Binding-site contacts:
Ligand atom C2 contacts residue U2 of chain 32.C at 3.2 Å.
Ligand atom N1 contacts residue U1 of chain 32.C at 2.8 Å (h-bond).
Ligand atom C2 contacts residue U1 of chain 32.C at 3.5 Å.
Ligand atom N1 contacts residue U2 of chain 32.C at 3.5 Å (h-bond).
Ligand atom N1 contacts residue U3 of chain 32.C at 2.7 Å (h-bond).
Ligand atom N6 contacts residue U2 of chain 32.C at 4.2 Å.
Ligand atom C4 contacts residue U2 of chain 32.C at 4.3 Å.
Ligand atom N3 contacts residue U2 of chain 32.C at 3.7 Å.
Ligand atom C6 contacts residue U1 of chain 32.C at 3.6 Å.
Ligand atom N6 contacts residue U1 of chain 32.C at 2.8 Å (h-bond).
Ligand atom C6 contacts residue U3 of chain 32.C at 3.3 Å.
Ligand atom N3 contacts residue U3 of chain 32.C at 4.2 Å.
Ligand atom C2 contacts residue U3 of chain 32.C at 3.0 Å.
Ligand atom C6 contacts residue U2 of chain 32.C at 4.1 Å.
Ligand atom N6 contacts residue U3 of chain 32.C at 3.0 Å (h-bond).

A protein and the small-molecule ligand that binds it are described below.
Small molecule (SMILES): Nc1ncnc2c1ncn2[C@@H]1O[C@H](CO[P](=O)(O)O[C@H]2[C@@H](O)[C@H](n3cnc4c(N)ncnc43)O[C@@H]2CO[P](=O)(O)O[C@H]2[C@@H](O)[C@H](n3cnc4c(N)ncnc43)O[C@@H]2COP(=O)(O)O)[C@@H](O)[C@H]1O